A small-molecule ligand and the protein it binds are described below.
Small molecule (SMILES): CC(=O)N[C@H]1[C@H](O[C@H]2[C@H](O)[C@@H](NC(C)=O)CO[C@@H]2CO)O[C@H](CO)[C@@H](O)[C@@H]1O

Binding-site contacts:
Ligand atom C8 contacts residue LEU93 of chain 1.A at 3.8 Å (hydrophobic).
Ligand atom O6 contacts residue LYS75 of chain 1.A at 4.4 Å.
Ligand atom C2 contacts residue ASN204 of chain 1.A at 2.6 Å.
Ligand atom C8 contacts residue ARG225 of chain 1.A at 4.2 Å.
Ligand atom O6 contacts residue SER77 of chain 1.A at 4.1 Å.
Ligand atom C1 contacts residue ASN204 of chain 1.A at 1.4 Å.
Ligand atom C7 contacts residue GLN244 of chain 1.A at 4.5 Å.
Ligand atom C6 contacts residue ASP205 of chain 1.A at 3.9 Å.
Ligand atom C4 contacts residue ASN204 of chain 1.A at 4.3 Å.
Ligand atom C5 contacts residue TRP208 of chain 1.A at 3.5 Å (hydrophobic).
Ligand atom O5 contacts residue ASP205 of chain 1.A at 3.5 Å (salt-bridge).
Ligand atom C8 contacts residue ALA243 of chain 1.A at 4.2 Å (hydrophobic).
Ligand atom C5 contacts residue ASP205 of chain 1.A at 4.3 Å.
Ligand atom C1 contacts residue ASP205 of chain 1.A at 4.3 Å.
Ligand atom C3 contacts residue ASN204 of chain 1.A at 3.9 Å.
Ligand atom C5 contacts residue ASN204 of chain 1.A at 3.6 Å.
Ligand atom C8 contacts residue TRP208 of chain 1.A at 4.4 Å (hydrophobic).
Ligand atom C6 contacts residue TRP208 of chain 1.A at 3.5 Å (hydrophobic).
Ligand atom C7 contacts residue LEU93 of chain 1.A at 4.0 Å (hydrophobic).
Ligand atom O5 contacts residue TRP208 of chain 1.A at 3.8 Å.
Ligand atom O5 contacts residue ASN204 of chain 1.A at 2.3 Å (h-bond).
Ligand atom N2 contacts residue ASN204 of chain 1.A at 3.1 Å (h-bond).
Ligand atom C6 contacts residue GLU209 of chain 1.A at 4.2 Å.
Ligand atom C1 contacts residue TRP208 of chain 1.A at 3.8 Å (hydrophobic).
Ligand atom O7 contacts residue GLN244 of chain 1.A at 4.2 Å.
Ligand atom O7 contacts residue LEU93 of chain 1.A at 3.8 Å.
Ligand atom C7 contacts residue TRP208 of chain 1.A at 4.1 Å (hydrophobic).
Ligand atom C8 contacts residue GLU214 of chain 1.A at 3.8 Å.
Ligand atom O6 contacts residue GLU209 of chain 1.A at 3.7 Å.
Ligand atom C7 contacts residue ASN204 of chain 1.A at 3.6 Å.
Ligand atom O7 contacts residue TRP208 of chain 1.A at 3.4 Å.
Ligand atom O6 contacts residue ASP205 of chain 1.A at 2.9 Å (salt-bridge).
Ligand atom C8 contacts residue GLN244 of chain 1.A at 3.7 Å.
Ligand atom O7 contacts residue ARG225 of chain 1.A at 4.5 Å.
Ligand atom O7 contacts residue ASN204 of chain 1.A at 3.8 Å.

Sequence of chain 1.A:
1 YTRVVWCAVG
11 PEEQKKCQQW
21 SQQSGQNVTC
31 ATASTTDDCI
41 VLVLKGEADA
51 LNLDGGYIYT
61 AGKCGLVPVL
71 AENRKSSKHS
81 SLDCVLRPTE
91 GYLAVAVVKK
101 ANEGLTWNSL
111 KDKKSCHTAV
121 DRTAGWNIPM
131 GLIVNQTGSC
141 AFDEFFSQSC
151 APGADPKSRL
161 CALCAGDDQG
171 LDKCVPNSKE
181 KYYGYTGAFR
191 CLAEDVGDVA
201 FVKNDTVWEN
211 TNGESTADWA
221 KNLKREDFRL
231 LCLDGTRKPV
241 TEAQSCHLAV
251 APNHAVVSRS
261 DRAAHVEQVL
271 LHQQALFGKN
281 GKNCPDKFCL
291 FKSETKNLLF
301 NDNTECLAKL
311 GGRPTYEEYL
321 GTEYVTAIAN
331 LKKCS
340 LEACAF